Sequence of chain 1.A:
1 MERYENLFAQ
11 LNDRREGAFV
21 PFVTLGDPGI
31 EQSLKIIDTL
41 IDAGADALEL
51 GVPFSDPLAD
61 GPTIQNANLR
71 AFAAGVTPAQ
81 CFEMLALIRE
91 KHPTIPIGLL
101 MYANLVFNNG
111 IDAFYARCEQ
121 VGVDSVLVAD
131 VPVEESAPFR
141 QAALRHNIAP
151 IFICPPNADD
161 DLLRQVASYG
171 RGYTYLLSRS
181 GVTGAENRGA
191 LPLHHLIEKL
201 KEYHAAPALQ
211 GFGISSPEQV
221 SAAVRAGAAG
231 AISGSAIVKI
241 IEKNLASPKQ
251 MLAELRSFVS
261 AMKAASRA

Binding-site contacts:
Ligand atom O7 contacts residue ALA129 of chain 1.A at 3.6 Å.
Ligand atom F11 contacts residue LEU127 of chain 1.A at 3.4 Å.
Ligand atom P17 contacts residue SER235 of chain 1.A at 3.7 Å.
Ligand atom O20 contacts residue GLY234 of chain 1.A at 2.9 Å (h-bond).
Ligand atom O22 contacts residue TYR175 of chain 1.A at 3.0 Å (h-bond).
Ligand atom C14 contacts residue TYR175 of chain 1.A at 3.3 Å (hydrophobic).
Ligand atom O19 contacts residue THR183 of chain 1.A at 3.7 Å.
Ligand atom O18 contacts residue ILE64 of chain 1.A at 3.6 Å.
Ligand atom O21 contacts residue GLU49 of chain 1.A at 3.3 Å.
Ligand atom C5 contacts residue THR183 of chain 1.A at 3.7 Å.
Ligand atom F10 contacts residue ILE153 of chain 1.A at 3.8 Å.
Ligand atom O16 contacts residue PHE212 of chain 1.A at 3.7 Å.
Ligand atom O19 contacts residue GLY213 of chain 1.A at 2.8 Å (h-bond).
Ligand atom O16 contacts residue THR183 of chain 1.A at 3.6 Å.
Ligand atom O18 contacts residue SER235 of chain 1.A at 2.5 Å (h-bond).
Ligand atom O7 contacts residue PHE212 of chain 1.A at 3.8 Å.
Ligand atom C2 contacts residue PHE212 of chain 1.A at 3.7 Å (hydrophobic).
Ligand atom O22 contacts residue ILE232 of chain 1.A at 3.7 Å.
Ligand atom C15 contacts residue GLY234 of chain 1.A at 3.7 Å.
Ligand atom O18 contacts residue THR183 of chain 1.A at 3.5 Å.
Ligand atom C6 contacts residue PHE212 of chain 1.A at 3.8 Å (hydrophobic).
Ligand atom C14 contacts residue THR183 of chain 1.A at 3.7 Å.
Ligand atom C3 contacts residue TYR175 of chain 1.A at 3.4 Å (hydrophobic).
Ligand atom O21 contacts residue LEU100 of chain 1.A at 3.3 Å.
Ligand atom C1 contacts residue PHE212 of chain 1.A at 3.6 Å (hydrophobic).
Ligand atom C5 contacts residue LEU100 of chain 1.A at 3.7 Å (hydrophobic).
Ligand atom F9F contacts residue PRO18 of chain 1.B at 3.4 Å.
Ligand atom O7 contacts residue ALA59 of chain 1.A at 3.3 Å.
Ligand atom F11 contacts residue ALA129 of chain 1.A at 3.4 Å.
Ligand atom F10 contacts residue PHE212 of chain 1.A at 3.8 Å.
Ligand atom F11 contacts residue ILE153 of chain 1.A at 3.5 Å.
Ligand atom C3 contacts residue LEU127 of chain 1.A at 3.7 Å (hydrophobic).
Ligand atom C4 contacts residue LEU100 of chain 1.A at 3.7 Å (hydrophobic).
Ligand atom O19 contacts residue PHE212 of chain 1.A at 3.5 Å.
Ligand atom O19 contacts residue GLY184 of chain 1.A at 2.8 Å (h-bond).
Ligand atom O21 contacts residue PHE22 of chain 1.A at 3.2 Å.
Ligand atom O20 contacts residue SER235 of chain 1.A at 3.5 Å (h-bond).
Ligand atom F9F contacts residue ALA129 of chain 1.A at 3.3 Å.
Ligand atom O18 contacts residue GLY234 of chain 1.A at 3.7 Å.
Ligand atom O18 contacts residue GLY184 of chain 1.A at 3.6 Å.

This protein binds this small molecule.
Small molecule (SMILES): O=P(O)(O)OCCNS(=O)(=O)c1ccc(OC(F)(F)F)cc1

Sequence of chain 1.B:
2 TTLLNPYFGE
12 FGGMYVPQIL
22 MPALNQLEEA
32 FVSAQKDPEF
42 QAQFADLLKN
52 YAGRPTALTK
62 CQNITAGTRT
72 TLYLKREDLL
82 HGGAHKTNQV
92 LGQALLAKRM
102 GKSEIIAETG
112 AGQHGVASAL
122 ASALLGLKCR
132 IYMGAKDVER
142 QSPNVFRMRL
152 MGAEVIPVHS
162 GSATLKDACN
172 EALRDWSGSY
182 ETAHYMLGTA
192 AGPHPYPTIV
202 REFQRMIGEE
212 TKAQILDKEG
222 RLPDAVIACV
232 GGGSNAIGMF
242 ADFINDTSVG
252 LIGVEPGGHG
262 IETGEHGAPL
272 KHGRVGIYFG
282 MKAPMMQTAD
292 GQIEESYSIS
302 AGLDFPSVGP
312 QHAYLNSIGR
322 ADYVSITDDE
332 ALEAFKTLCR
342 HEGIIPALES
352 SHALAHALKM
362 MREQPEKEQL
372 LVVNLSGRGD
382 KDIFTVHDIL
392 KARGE